A small-molecule ligand and the protein it binds are described below.
Small molecule (SMILES): CC(=O)N[C@@H]1[C@@H](O)[C@H](O)[C@@H](CO)O[C@H]1O

Sequence of chain 2.A:
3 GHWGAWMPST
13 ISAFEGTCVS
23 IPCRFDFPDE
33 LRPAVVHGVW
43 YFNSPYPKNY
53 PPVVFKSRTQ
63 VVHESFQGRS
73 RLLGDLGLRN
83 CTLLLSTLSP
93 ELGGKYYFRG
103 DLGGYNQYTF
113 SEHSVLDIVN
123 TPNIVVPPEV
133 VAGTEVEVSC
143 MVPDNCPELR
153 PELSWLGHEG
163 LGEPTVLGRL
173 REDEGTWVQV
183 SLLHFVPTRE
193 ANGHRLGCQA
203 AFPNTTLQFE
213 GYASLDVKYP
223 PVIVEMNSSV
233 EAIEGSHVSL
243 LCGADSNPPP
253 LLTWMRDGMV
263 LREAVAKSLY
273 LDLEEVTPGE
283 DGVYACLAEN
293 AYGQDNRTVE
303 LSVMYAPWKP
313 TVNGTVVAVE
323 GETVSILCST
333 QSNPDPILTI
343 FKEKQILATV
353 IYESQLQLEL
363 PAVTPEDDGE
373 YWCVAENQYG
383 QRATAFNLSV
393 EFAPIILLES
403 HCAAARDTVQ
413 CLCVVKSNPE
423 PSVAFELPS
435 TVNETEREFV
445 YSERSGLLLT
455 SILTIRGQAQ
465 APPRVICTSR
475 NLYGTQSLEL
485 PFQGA

Binding-site contacts:
Ligand atom C4 contacts residue ASN389 of chain 2.A at 4.3 Å.
Ligand atom C5 contacts residue ASN389 of chain 2.A at 3.7 Å.
Ligand atom C8 contacts residue ASN389 of chain 2.A at 3.9 Å.
Ligand atom C1 contacts residue GLU372 of chain 2.A at 4.3 Å.
Ligand atom C2 contacts residue ASN389 of chain 2.A at 2.5 Å.
Ligand atom C1 contacts residue ASN389 of chain 2.A at 1.4 Å.
Ligand atom C3 contacts residue ASN389 of chain 2.A at 3.8 Å.
Ligand atom C7 contacts residue ASN389 of chain 2.A at 3.1 Å.
Ligand atom C5 contacts residue GLU372 of chain 2.A at 4.5 Å.
Ligand atom O5 contacts residue ASN389 of chain 2.A at 2.4 Å (h-bond).
Ligand atom O7 contacts residue ASN389 of chain 2.A at 3.0 Å (h-bond).
Ligand atom N2 contacts residue ASN389 of chain 2.A at 2.9 Å (h-bond).